Sequence of chain 2.A:
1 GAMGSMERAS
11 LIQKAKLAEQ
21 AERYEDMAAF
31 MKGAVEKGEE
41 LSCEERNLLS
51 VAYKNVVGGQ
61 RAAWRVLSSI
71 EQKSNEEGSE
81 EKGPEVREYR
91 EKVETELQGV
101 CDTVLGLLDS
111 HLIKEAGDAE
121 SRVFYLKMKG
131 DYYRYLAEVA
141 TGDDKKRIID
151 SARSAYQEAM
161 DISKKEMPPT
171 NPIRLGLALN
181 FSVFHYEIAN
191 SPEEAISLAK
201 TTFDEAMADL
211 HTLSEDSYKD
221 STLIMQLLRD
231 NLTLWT

Binding-site contacts:
Ligand atom O2P contacts residue LYS54 of chain 2.A at 3.5 Å (salt-bridge).
Ligand atom OXT contacts residue LYS54 of chain 2.A at 3.7 Å.
Ligand atom CG1 contacts residue LEU227 of chain 2.A at 3.6 Å (hydrophobic).
Ligand atom CB contacts residue TRP235 of chain 2.A at 3.9 Å (hydrophobic).
Ligand atom CB contacts residue ASN231 of chain 2.A at 3.6 Å.
Ligand atom CA contacts residue ASN231 of chain 2.A at 3.6 Å.
Ligand atom CG1 contacts residue NJ31 of chain 2.F at 3.8 Å.
Ligand atom CG2 contacts residue NJ31 of chain 2.F at 3.8 Å.
Ligand atom CA contacts residue ASN180 of chain 2.A at 3.2 Å.
Ligand atom CB contacts residue ASN231 of chain 2.A at 3.6 Å.
Ligand atom CG2 contacts residue ARG134 of chain 2.A at 3.8 Å.
Ligand atom O2P contacts residue ARG61 of chain 2.A at 2.9 Å (salt-bridge).
Ligand atom CA contacts residue ASN231 of chain 2.A at 3.8 Å.
Ligand atom O contacts residue ASN180 of chain 2.A at 2.9 Å (h-bond).
Ligand atom CG1 contacts residue LEU179 of chain 2.A at 3.8 Å (hydrophobic).
Ligand atom O contacts residue LYS127 of chain 2.A at 2.8 Å (salt-bridge).
Ligand atom CB contacts residue ARG65 of chain 2.A at 3.8 Å.
Ligand atom P contacts residue ARG61 of chain 2.A at 3.6 Å.
Ligand atom P contacts residue TYR135 of chain 2.A at 3.8 Å.
Ligand atom OXT contacts residue NJ31 of chain 2.F at 3.4 Å.
Ligand atom O1P contacts residue ARG134 of chain 2.A at 2.8 Å (salt-bridge).
Ligand atom O1P contacts residue ARG61 of chain 2.A at 2.9 Å (salt-bridge).
Ligand atom CG contacts residue VAL183 of chain 2.A at 3.8 Å (hydrophobic).
Ligand atom CG2 contacts residue VAL183 of chain 2.A at 3.8 Å (hydrophobic).
Ligand atom CB contacts residue ASN180 of chain 2.A at 3.2 Å.
Ligand atom N contacts residue ASN231 of chain 2.A at 2.9 Å (h-bond).
Ligand atom CG2 contacts residue GLY176 of chain 2.A at 3.6 Å.
Ligand atom O3P contacts residue TYR135 of chain 2.A at 2.7 Å (h-bond).
Ligand atom O contacts residue VAL183 of chain 2.A at 3.5 Å.
Ligand atom CG2 contacts residue ASN180 of chain 2.A at 3.7 Å.
Ligand atom C contacts residue LYS127 of chain 2.A at 3.7 Å.
Ligand atom CA contacts residue LEU179 of chain 2.A at 3.8 Å (hydrophobic).
Ligand atom C contacts residue ASN180 of chain 2.A at 3.6 Å.
Ligand atom O contacts residue LYS54 of chain 2.A at 3.6 Å.
Ligand atom O contacts residue ASN231 of chain 2.A at 3.0 Å (h-bond).
Ligand atom O contacts residue LEU179 of chain 2.A at 3.5 Å.
Ligand atom O3P contacts residue ARG134 of chain 2.A at 2.9 Å (salt-bridge).
Ligand atom N contacts residue ASN180 of chain 2.A at 3.0 Å (h-bond).
Ligand atom P contacts residue ARG134 of chain 2.A at 3.8 Å.
Ligand atom C contacts residue ASN231 of chain 2.A at 3.7 Å.

A small-molecule ligand and the protein it binds are described below.
Small molecule (SMILES): CC(C)[C@H](NC(=O)[C@@H](NC(=O)[C@H](C)NC(=O)[C@@H]1CCCN1C(=O)[C@@H](N)Cc1ccccc1)[C@@H](C)OP(=O)(O)O)C(=O)O